This small molecule binds to this protein.
Small molecule (SMILES): CC(=O)N[C@@H]1[C@@H](O)[C@H](O)[C@@H](CO)O[C@H]1O

Binding-site contacts:
Ligand atom C1 contacts residue ASN156 of chain 14.A at 1.4 Å.
Ligand atom C3 contacts residue ASN156 of chain 14.A at 3.8 Å.
Ligand atom C4 contacts residue ASN156 of chain 14.A at 4.2 Å.
Ligand atom N2 contacts residue ASN156 of chain 14.A at 2.9 Å (h-bond).
Ligand atom O7 contacts residue ASN156 of chain 14.A at 3.7 Å.
Ligand atom O5 contacts residue ASN156 of chain 14.A at 2.3 Å (h-bond).
Ligand atom C7 contacts residue ASN156 of chain 14.A at 3.5 Å.
Ligand atom C2 contacts residue ASN156 of chain 14.A at 2.4 Å.
Ligand atom C5 contacts residue ASN156 of chain 14.A at 3.6 Å.
Ligand atom C8 contacts residue ASN166 of chain 14.A at 4.0 Å.

Sequence of chain 14.A:
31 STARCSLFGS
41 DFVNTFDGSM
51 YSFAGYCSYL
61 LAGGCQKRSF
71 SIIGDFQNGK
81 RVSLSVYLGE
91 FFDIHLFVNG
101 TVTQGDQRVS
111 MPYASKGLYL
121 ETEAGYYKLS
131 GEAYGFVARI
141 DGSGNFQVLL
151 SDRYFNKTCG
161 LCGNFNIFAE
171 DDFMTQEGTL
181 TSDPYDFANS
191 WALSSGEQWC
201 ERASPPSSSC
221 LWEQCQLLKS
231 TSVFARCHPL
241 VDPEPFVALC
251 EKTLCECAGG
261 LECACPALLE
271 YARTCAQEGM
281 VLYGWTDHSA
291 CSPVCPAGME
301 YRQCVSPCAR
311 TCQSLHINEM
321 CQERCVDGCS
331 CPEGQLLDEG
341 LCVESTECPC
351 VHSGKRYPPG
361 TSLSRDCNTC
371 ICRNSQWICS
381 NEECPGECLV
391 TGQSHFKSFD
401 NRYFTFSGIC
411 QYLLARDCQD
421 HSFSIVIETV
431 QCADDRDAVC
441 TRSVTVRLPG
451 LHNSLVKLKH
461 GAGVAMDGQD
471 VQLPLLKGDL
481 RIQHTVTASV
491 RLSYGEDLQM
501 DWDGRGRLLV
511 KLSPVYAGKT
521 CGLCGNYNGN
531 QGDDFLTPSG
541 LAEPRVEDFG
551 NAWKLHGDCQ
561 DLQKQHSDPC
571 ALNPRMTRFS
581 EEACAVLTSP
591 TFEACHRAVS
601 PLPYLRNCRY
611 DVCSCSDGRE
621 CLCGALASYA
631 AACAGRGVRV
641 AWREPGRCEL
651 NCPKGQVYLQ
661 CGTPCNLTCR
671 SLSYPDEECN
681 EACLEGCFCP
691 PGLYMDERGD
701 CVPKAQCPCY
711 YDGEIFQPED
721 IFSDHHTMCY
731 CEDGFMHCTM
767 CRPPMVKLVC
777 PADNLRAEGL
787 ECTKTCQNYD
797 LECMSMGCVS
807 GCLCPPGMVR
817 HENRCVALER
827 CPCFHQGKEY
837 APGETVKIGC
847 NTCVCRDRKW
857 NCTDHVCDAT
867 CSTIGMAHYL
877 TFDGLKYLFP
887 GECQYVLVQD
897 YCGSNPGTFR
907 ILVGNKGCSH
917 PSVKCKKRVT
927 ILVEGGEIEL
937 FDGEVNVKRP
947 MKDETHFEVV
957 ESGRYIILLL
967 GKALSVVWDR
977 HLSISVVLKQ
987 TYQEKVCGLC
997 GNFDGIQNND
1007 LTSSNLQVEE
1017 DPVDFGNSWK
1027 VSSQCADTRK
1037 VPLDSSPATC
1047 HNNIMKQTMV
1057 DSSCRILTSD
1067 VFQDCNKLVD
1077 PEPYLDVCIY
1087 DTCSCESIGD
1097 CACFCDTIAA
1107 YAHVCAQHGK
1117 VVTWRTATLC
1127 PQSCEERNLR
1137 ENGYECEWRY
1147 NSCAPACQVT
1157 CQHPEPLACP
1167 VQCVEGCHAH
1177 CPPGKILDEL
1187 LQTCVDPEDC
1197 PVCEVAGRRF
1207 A